Binding-site contacts:
Ligand atom C7 contacts residue LEU147 of chain 59.F at 3.1 Å (hydrophobic).
Ligand atom C5 contacts residue ASN103 of chain 59.F at 4.0 Å.
Ligand atom N2 contacts residue LEU147 of chain 59.F at 3.6 Å.
Ligand atom C2 contacts residue ASN103 of chain 59.F at 3.2 Å.
Ligand atom O5 contacts residue ASN103 of chain 59.F at 2.6 Å (h-bond).
Ligand atom C2 contacts residue LEU147 of chain 59.F at 4.3 Å (hydrophobic).
Ligand atom O5 contacts residue THR145 of chain 59.F at 4.0 Å.
Ligand atom C5 contacts residue THR145 of chain 59.F at 4.0 Å.
Ligand atom C1 contacts residue ASN103 of chain 59.F at 1.7 Å.
Ligand atom C2 contacts residue THR145 of chain 59.F at 4.1 Å.
Ligand atom C3 contacts residue THR145 of chain 59.F at 4.1 Å.
Ligand atom C1 contacts residue THR145 of chain 59.F at 3.4 Å.
Ligand atom C8 contacts residue LEU147 of chain 59.F at 3.4 Å (hydrophobic).
Ligand atom O7 contacts residue LEU147 of chain 59.F at 3.0 Å.
Ligand atom N2 contacts residue THR145 of chain 59.F at 4.0 Å.
Ligand atom N2 contacts residue ASN103 of chain 59.F at 3.8 Å.
Ligand atom C8 contacts residue VAL146 of chain 59.F at 4.5 Å (hydrophobic).
Ligand atom C3 contacts residue ASN103 of chain 59.F at 4.5 Å.

The protein below binds the small molecule below.
Small molecule (SMILES): CC(=O)N[C@@H]1[C@@H](O)[C@H](O)[C@@H](CO)O[C@H]1O

Sequence of chain 59.F:
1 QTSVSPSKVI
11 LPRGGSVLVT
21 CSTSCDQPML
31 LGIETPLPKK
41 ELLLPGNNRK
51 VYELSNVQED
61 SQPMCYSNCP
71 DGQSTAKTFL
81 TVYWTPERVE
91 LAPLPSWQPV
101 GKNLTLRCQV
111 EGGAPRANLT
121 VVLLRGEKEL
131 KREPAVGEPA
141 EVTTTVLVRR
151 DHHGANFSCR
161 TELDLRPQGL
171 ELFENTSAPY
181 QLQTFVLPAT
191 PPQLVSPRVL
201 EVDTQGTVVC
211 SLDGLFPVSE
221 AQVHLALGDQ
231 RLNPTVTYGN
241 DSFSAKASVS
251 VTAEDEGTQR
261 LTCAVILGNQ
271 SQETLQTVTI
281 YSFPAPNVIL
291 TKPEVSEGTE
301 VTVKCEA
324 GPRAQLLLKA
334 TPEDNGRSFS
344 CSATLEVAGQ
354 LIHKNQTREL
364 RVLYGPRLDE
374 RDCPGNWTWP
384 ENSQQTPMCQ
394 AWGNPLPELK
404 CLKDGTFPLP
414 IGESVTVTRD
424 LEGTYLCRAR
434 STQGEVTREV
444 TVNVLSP